The small molecule below binds the protein below.
Small molecule (SMILES): CC(C)CCC[C@@H](C)[C@H]1CC[C@H]2[C@@H]3CC=C4C[C@@H](O)CC[C@]4(C)[C@H]3CC[C@]12C

Sequence of chain 1.E:
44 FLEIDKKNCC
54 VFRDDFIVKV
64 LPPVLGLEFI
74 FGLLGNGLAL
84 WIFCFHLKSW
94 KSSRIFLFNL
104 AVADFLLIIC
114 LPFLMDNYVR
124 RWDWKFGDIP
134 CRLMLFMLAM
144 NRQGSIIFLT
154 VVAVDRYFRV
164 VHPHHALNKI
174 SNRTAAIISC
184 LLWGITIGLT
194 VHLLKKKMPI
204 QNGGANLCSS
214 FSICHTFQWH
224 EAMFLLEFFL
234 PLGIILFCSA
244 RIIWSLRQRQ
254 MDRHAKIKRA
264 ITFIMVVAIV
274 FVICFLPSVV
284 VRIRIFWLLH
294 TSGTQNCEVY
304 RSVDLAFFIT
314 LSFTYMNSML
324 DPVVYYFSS

Binding-site contacts:
Ligand atom C2 contacts residue ILE150 of chain 1.E at 4.1 Å (hydrophobic).
Ligand atom C26 contacts residue ILE181 of chain 1.E at 4.5 Å (hydrophobic).
Ligand atom O1 contacts residue GLN146 of chain 1.E at 4.0 Å.
Ligand atom C1 contacts residue ILE150 of chain 1.E at 3.4 Å (hydrophobic).
Ligand atom C23 contacts residue VAL154 of chain 1.E at 4.2 Å (hydrophobic).
Ligand atom C20 contacts residue VAL154 of chain 1.E at 4.3 Å (hydrophobic).
Ligand atom C21 contacts residue VAL154 of chain 1.E at 3.4 Å (hydrophobic).
Ligand atom C5 contacts residue ILE150 of chain 1.E at 4.3 Å (hydrophobic).
Ligand atom C17 contacts residue VAL154 of chain 1.E at 4.0 Å (hydrophobic).
Ligand atom C27 contacts residue VAL154 of chain 1.E at 3.6 Å (hydrophobic).
Ligand atom C11 contacts residue THR153 of chain 1.E at 4.2 Å.
Ligand atom C21 contacts residue THR153 of chain 1.E at 3.8 Å.
Ligand atom C25 contacts residue LEU170 of chain 1.E at 4.2 Å (hydrophobic).
Ligand atom C15 contacts residue LEU185 of chain 1.E at 3.9 Å (hydrophobic).
Ligand atom C19 contacts residue LEU233 of chain 1.E at 3.9 Å (hydrophobic).
Ligand atom C7 contacts residue LEU185 of chain 1.E at 4.3 Å (hydrophobic).
Ligand atom C26 contacts residue PHE99 of chain 1.E at 4.1 Å (hydrophobic).
Ligand atom C3 contacts residue GLN146 of chain 1.E at 4.3 Å.
Ligand atom C27 contacts residue PHE99 of chain 1.E at 4.1 Å (hydrophobic).
Ligand atom C10 contacts residue ILE150 of chain 1.E at 4.2 Å (hydrophobic).
Ligand atom O1 contacts residue LEU229 of chain 1.E at 4.0 Å.
Ligand atom C2 contacts residue LEU229 of chain 1.E at 4.3 Å (hydrophobic).
Ligand atom C3 contacts residue ILE150 of chain 1.E at 4.3 Å (hydrophobic).
Ligand atom C27 contacts residue ASP158 of chain 1.E at 4.4 Å.
Ligand atom C14 contacts residue LEU185 of chain 1.E at 4.1 Å (hydrophobic).
Ligand atom C12 contacts residue THR153 of chain 1.E at 3.9 Å.
Ligand atom C9 contacts residue ILE150 of chain 1.E at 4.0 Å (hydrophobic).
Ligand atom C21 contacts residue VAL157 of chain 1.E at 3.9 Å (hydrophobic).